Binding-site contacts:
Ligand atom CB contacts residue GLU294 of chain 1.B at 3.2 Å.
Ligand atom O3 contacts residue PRO267 of chain 1.B at 3.8 Å.
Ligand atom O' contacts residue GOL1 of chain 1.M at 3.0 Å (h-bond).
Ligand atom CG' contacts residue GLN180 of chain 1.B at 3.8 Å.
Ligand atom N contacts residue HEM1 of chain 1.I at 3.8 Å.
Ligand atom NH2 contacts residue TRP289 of chain 1.B at 3.2 Å (h-bond).
Ligand atom NO contacts residue GLY288 of chain 1.B at 3.5 Å (h-bond).
Ligand atom O contacts residue GLN180 of chain 1.B at 2.8 Å (h-bond).
Ligand atom N1' contacts residue HEM1 of chain 1.I at 3.1 Å (h-bond).
Ligand atom O3 contacts residue TRP289 of chain 1.B at 3.1 Å (h-bond).
Ligand atom C contacts residue HEM1 of chain 1.I at 3.7 Å.
Ligand atom NH1 contacts residue PRO267 of chain 1.B at 3.8 Å.
Ligand atom CA contacts residue HEM1 of chain 1.I at 3.3 Å.
Ligand atom C contacts residue GLN180 of chain 1.B at 3.1 Å.
Ligand atom O3 contacts residue HEM1 of chain 1.I at 3.0 Å.
Ligand atom NE contacts residue GLU294 of chain 1.B at 2.9 Å (salt-bridge).
Ligand atom O3 contacts residue GLY288 of chain 1.B at 3.2 Å.
Ligand atom N' contacts residue GOL1 of chain 1.M at 3.2 Å (h-bond).
Ligand atom N1' contacts residue GOL1 of chain 1.M at 3.5 Å (h-bond).
Ligand atom N1' contacts residue TYR408 of chain 1.B at 3.1 Å (h-bond).
Ligand atom C' contacts residue GOL1 of chain 1.M at 3.1 Å.
Ligand atom N2' contacts residue GLN180 of chain 1.B at 3.5 Å (h-bond).
Ligand atom CD' contacts residue GOL1 of chain 1.M at 3.7 Å.
Ligand atom CA' contacts residue GOL1 of chain 1.M at 3.7 Å.
Ligand atom CD contacts residue HEM1 of chain 1.I at 3.7 Å.
Ligand atom N2' contacts residue HEM1 of chain 1.I at 3.4 Å (h-bond).
Ligand atom NO contacts residue HEM1 of chain 1.I at 3.6 Å.
Ligand atom O2 contacts residue SER287 of chain 1.B at 3.6 Å.
Ligand atom CA contacts residue GLU294 of chain 1.B at 3.4 Å.
Ligand atom NH2 contacts residue GLU294 of chain 1.B at 2.9 Å (salt-bridge).
Ligand atom CA' contacts residue HEM1 of chain 1.I at 3.4 Å.
Ligand atom N contacts residue GLU294 of chain 1.B at 2.9 Å (salt-bridge).
Ligand atom CG contacts residue VAL269 of chain 1.B at 3.7 Å (hydrophobic).
Ligand atom CD contacts residue GLU294 of chain 1.B at 3.7 Å.
Ligand atom NH2 contacts residue HEM1 of chain 1.I at 3.6 Å.
Ligand atom O contacts residue ARG183 of chain 1.B at 3.8 Å.
Ligand atom C' contacts residue HEM1 of chain 1.I at 3.7 Å.
Ligand atom O2 contacts residue GLY288 of chain 1.B at 3.1 Å (h-bond).
Ligand atom O2 contacts residue HEM1 of chain 1.I at 3.4 Å.
Ligand atom CZ contacts residue GLU294 of chain 1.B at 3.6 Å.

Sequence of chain 1.B:
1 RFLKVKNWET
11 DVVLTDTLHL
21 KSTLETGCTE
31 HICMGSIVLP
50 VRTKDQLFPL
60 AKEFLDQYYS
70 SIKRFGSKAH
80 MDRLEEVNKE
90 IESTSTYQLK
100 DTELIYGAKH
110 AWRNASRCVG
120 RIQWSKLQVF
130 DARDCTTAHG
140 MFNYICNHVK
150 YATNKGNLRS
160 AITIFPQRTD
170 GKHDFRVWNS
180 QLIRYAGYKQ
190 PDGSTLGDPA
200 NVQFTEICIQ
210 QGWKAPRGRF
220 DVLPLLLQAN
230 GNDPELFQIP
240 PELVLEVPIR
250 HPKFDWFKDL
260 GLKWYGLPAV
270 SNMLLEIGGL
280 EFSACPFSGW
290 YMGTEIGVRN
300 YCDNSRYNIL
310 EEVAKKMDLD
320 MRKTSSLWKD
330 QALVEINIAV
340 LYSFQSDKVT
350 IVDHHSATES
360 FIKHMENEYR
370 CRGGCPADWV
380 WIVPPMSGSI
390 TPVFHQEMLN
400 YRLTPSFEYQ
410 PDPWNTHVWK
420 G

The protein below binds the small molecule below.
Small molecule (SMILES): N=C(NCCC[C@H](N)C(=O)N[C@H]1CN[C@H](C(N)=O)C1)N[N+](=O)[O-]